Sequence of chain 1.A:
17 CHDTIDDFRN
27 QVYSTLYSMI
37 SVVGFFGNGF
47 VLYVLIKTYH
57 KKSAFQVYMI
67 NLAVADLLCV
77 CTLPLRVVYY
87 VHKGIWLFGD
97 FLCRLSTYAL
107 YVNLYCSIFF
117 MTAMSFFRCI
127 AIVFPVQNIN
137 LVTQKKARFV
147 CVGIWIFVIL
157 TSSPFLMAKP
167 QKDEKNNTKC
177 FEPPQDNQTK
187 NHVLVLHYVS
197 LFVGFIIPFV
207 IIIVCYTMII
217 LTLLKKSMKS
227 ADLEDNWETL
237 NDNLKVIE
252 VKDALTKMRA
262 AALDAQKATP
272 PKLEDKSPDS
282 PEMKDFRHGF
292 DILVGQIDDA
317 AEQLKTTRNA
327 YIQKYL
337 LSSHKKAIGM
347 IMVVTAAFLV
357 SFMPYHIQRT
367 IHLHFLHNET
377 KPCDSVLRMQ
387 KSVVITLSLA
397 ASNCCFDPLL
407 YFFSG

The protein below binds the small molecule below.
Small molecule (SMILES): COc1cc(C(=O)NS(=O)(=O)c2ccccc2C)ccc1Cc1cn(C)c2ccc(NC(=O)OC3CCCC3)cc12

Binding-site contacts:
Ligand atom C26 contacts residue ARG365 of chain 1.A at 3.7 Å.
Ligand atom C10 contacts residue PHE161 of chain 1.A at 3.7 Å (hydrophobic).
Ligand atom C11 contacts residue PHE161 of chain 1.A at 3.6 Å (hydrophobic).
Ligand atom C29 contacts residue TYR107 of chain 1.A at 3.2 Å (hydrophobic).
Ligand atom C24 contacts residue PHE161 of chain 1.A at 3.6 Å (hydrophobic).
Ligand atom C28 contacts residue ARG365 of chain 1.A at 3.7 Å.
Ligand atom C03 contacts residue PHE161 of chain 1.A at 3.6 Å (hydrophobic).
Ligand atom C38 contacts residue THR392 of chain 1.A at 3.4 Å.
Ligand atom O02 contacts residue ARG365 of chain 1.A at 3.5 Å (salt-bridge).
Ligand atom C36 contacts residue VAL389 of chain 1.A at 3.6 Å (hydrophobic).
Ligand atom C24 contacts residue PRO160 of chain 1.A at 3.7 Å (hydrophobic).
Ligand atom C12 contacts residue PHE161 of chain 1.A at 3.7 Å (hydrophobic).
Ligand atom C21 contacts residue THR157 of chain 1.A at 3.4 Å.
Ligand atom C09 contacts residue OLA1 of chain 1.Q at 3.3 Å.
Ligand atom O30 contacts residue TYR361 of chain 1.A at 2.7 Å (h-bond).
Ligand atom C41 contacts residue HIS368 of chain 1.A at 3.7 Å.
Ligand atom C27 contacts residue ARG365 of chain 1.A at 3.6 Å.
Ligand atom C01 contacts residue PHE161 of chain 1.A at 3.7 Å (hydrophobic).
Ligand atom C13 contacts residue PHE161 of chain 1.A at 3.6 Å (hydrophobic).
Ligand atom C28 contacts residue TYR361 of chain 1.A at 3.1 Å (hydrophobic).
Ligand atom C23 contacts residue THR157 of chain 1.A at 3.5 Å.
Ligand atom C27 contacts residue TYR361 of chain 1.A at 3.7 Å (hydrophobic).
Ligand atom N14 contacts residue THR157 of chain 1.A at 3.2 Å (h-bond).
Ligand atom C23 contacts residue PHE161 of chain 1.A at 3.6 Å (hydrophobic).
Ligand atom C01 contacts residue ARG365 of chain 1.A at 3.5 Å.
Ligand atom C29 contacts residue TYR361 of chain 1.A at 3.5 Å (hydrophobic).
Ligand atom C22 contacts residue SER158 of chain 1.A at 3.6 Å.
Ligand atom O30 contacts residue TYR107 of chain 1.A at 2.9 Å (h-bond).
Ligand atom O02 contacts residue PHE161 of chain 1.A at 3.4 Å.
Ligand atom C09 contacts residue LEU192 of chain 1.A at 3.6 Å (hydrophobic).
Ligand atom N08 contacts residue LEU192 of chain 1.A at 3.5 Å.
Ligand atom C36 contacts residue TYR361 of chain 1.A at 3.7 Å (hydrophobic).
Ligand atom C22 contacts residue THR157 of chain 1.A at 3.6 Å.
Ligand atom O16 contacts residue SER196 of chain 1.A at 3.0 Å (h-bond).
Ligand atom O33 contacts residue PRO179 of chain 1.A at 3.2 Å.
Ligand atom C37 contacts residue THR392 of chain 1.A at 3.6 Å.
Ligand atom O34 contacts residue TYR107 of chain 1.A at 3.2 Å (h-bond).
Ligand atom C37 contacts residue TYR361 of chain 1.A at 3.5 Å (hydrophobic).
Ligand atom C18 contacts residue TYR111 of chain 1.A at 3.7 Å (hydrophobic).
Ligand atom C03 contacts residue ARG365 of chain 1.A at 3.5 Å.